A protein and the small-molecule ligand that binds it are described below.
Small molecule (SMILES): CC(=O)N[C@@H]1[C@@H](O)[C@H](O)[C@@H](CO)O[C@H]1O

Sequence of chain 1.A:
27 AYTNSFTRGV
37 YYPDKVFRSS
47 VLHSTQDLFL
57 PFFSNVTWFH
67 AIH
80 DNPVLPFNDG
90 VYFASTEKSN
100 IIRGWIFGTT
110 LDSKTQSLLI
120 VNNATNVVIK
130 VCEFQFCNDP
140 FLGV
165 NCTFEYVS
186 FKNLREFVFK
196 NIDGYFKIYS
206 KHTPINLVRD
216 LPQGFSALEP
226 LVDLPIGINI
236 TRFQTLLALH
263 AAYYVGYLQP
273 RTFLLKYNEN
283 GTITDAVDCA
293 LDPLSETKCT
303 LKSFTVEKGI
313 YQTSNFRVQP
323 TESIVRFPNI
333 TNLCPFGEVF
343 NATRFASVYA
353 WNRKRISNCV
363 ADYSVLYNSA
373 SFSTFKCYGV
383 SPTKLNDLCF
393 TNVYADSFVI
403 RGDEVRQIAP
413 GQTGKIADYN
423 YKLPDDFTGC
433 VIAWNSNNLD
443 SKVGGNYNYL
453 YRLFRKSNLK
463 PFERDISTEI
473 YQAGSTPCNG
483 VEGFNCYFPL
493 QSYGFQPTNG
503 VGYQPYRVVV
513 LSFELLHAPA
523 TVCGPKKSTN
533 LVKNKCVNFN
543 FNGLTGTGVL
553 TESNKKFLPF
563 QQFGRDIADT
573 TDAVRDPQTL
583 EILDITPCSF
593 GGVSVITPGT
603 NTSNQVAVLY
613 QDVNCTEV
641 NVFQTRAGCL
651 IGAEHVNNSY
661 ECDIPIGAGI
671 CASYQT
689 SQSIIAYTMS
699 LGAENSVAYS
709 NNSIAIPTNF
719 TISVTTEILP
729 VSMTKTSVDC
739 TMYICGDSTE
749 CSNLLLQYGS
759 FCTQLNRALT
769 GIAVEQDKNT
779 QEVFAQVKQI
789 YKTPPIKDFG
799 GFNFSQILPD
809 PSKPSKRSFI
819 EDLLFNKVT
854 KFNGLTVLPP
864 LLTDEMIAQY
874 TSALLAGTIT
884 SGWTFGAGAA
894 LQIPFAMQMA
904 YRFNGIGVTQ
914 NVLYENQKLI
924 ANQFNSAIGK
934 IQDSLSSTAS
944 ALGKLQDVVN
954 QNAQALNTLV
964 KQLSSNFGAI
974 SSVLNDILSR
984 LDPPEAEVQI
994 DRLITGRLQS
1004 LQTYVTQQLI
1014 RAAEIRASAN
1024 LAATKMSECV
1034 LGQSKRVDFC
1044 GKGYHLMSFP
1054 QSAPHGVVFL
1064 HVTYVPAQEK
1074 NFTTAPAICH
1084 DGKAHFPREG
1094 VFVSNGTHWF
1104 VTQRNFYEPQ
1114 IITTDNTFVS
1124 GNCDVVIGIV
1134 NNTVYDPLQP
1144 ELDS

Sequence of chain 1.B:
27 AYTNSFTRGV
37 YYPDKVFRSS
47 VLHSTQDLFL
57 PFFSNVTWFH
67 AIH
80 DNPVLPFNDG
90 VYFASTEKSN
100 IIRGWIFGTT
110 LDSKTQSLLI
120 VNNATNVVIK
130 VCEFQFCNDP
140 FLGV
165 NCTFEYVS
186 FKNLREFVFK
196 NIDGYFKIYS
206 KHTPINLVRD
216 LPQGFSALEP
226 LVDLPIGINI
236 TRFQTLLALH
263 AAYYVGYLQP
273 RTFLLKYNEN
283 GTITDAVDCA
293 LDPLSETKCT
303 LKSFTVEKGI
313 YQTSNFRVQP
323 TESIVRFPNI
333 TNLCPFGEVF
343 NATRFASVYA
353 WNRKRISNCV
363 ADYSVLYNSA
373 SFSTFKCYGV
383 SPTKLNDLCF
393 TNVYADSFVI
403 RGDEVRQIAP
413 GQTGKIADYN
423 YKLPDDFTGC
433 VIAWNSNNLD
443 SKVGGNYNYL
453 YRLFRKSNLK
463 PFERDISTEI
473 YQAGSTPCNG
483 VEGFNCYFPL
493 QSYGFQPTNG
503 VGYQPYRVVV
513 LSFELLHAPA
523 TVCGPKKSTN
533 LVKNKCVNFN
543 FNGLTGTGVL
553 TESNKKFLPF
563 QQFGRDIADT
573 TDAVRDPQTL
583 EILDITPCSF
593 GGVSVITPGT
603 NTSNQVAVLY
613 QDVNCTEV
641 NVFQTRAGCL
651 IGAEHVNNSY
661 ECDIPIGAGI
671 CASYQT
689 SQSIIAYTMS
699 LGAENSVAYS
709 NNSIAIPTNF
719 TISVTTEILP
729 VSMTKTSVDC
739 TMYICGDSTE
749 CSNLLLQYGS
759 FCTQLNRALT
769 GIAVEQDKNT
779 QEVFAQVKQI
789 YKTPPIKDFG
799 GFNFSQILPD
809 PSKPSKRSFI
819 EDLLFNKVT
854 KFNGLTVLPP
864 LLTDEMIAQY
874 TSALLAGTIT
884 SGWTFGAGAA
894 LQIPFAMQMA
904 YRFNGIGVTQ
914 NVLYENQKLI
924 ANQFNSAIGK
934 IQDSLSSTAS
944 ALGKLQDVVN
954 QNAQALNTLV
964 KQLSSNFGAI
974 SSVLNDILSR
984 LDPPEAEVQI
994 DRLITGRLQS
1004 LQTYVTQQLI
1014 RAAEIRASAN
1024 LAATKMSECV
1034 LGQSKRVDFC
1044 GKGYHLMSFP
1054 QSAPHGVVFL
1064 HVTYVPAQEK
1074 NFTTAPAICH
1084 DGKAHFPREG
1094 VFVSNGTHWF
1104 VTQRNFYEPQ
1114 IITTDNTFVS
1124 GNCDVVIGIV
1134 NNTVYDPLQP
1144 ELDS

Binding-site contacts:
Ligand atom C1 contacts residue ASN1074 of chain 1.A at 1.4 Å.
Ligand atom O5 contacts residue ASN1074 of chain 1.A at 2.2 Å (h-bond).
Ligand atom C7 contacts residue ALA706 of chain 1.A at 4.4 Å (hydrophobic).
Ligand atom O7 contacts residue GLN895 of chain 1.B at 3.0 Å (h-bond).
Ligand atom C7 contacts residue ASN1074 of chain 1.A at 3.0 Å.
Ligand atom C2 contacts residue ASN1074 of chain 1.A at 2.4 Å.
Ligand atom C8 contacts residue GLN895 of chain 1.B at 3.7 Å.
Ligand atom C3 contacts residue ASN1074 of chain 1.A at 3.7 Å.
Ligand atom O7 contacts residue ALA706 of chain 1.A at 3.3 Å.
Ligand atom C5 contacts residue ASN1074 of chain 1.A at 3.6 Å.
Ligand atom C7 contacts residue GLN895 of chain 1.B at 3.6 Å.
Ligand atom C8 contacts residue ASN1074 of chain 1.A at 3.6 Å.
Ligand atom O7 contacts residue ASN1074 of chain 1.A at 3.4 Å (h-bond).
Ligand atom C4 contacts residue ASN1074 of chain 1.A at 4.1 Å.
Ligand atom N2 contacts residue ASN1074 of chain 1.A at 3.0 Å (h-bond).